Binding-site contacts:
Ligand atom O3G contacts residue ARG240 of chain 1.B at 3.1 Å (salt-bridge).
Ligand atom O1B contacts residue LYS265 of chain 1.D at 3.4 Å.
Ligand atom C3' contacts residue VAL44 of chain 1.D at 3.3 Å (hydrophobic).
Ligand atom PB contacts residue DGT1 of chain 1.U at 3.5 Å.
Ligand atom O3B contacts residue LYS265 of chain 1.D at 3.5 Å (salt-bridge).
Ligand atom C8 contacts residue ARG221 of chain 1.B at 3.7 Å.
Ligand atom O3A contacts residue LYS242 of chain 1.B at 2.7 Å (salt-bridge).
Ligand atom PG contacts residue ARG240 of chain 1.B at 3.7 Å.
Ligand atom C5 contacts residue ARG221 of chain 1.B at 3.5 Å.
Ligand atom C2' contacts residue PHE45 of chain 1.D at 3.5 Å (hydrophobic).
Ligand atom O1B contacts residue LYS242 of chain 1.B at 3.7 Å.
Ligand atom O1A contacts residue LYS242 of chain 1.B at 2.3 Å (salt-bridge).
Ligand atom O1B contacts residue VAL266 of chain 1.D at 3.4 Å.
Ligand atom O1B contacts residue HIS264 of chain 1.D at 3.2 Å.
Ligand atom O1A contacts residue HIS264 of chain 1.D at 2.8 Å (h-bond).
Ligand atom O1G contacts residue LYS411 of chain 1.B at 3.0 Å (salt-bridge).
Ligand atom C4 contacts residue ARG221 of chain 1.B at 3.2 Å.
Ligand atom O2G contacts residue ARG240 of chain 1.B at 2.7 Å (salt-bridge).
Ligand atom O2G contacts residue LYS265 of chain 1.D at 3.1 Å (salt-bridge).
Ligand atom O3A contacts residue DGT1 of chain 1.U at 3.0 Å (h-bond).
Ligand atom PB contacts residue LYS242 of chain 1.B at 3.2 Å.
Ligand atom O2A contacts residue PHE225 of chain 1.B at 3.6 Å.
Ligand atom O2A contacts residue ARG221 of chain 1.B at 2.9 Å (salt-bridge).
Ligand atom C6 contacts residue ARG260 of chain 1.D at 3.6 Å.
Ligand atom O2G contacts residue LYS411 of chain 1.B at 3.2 Å.
Ligand atom O3B contacts residue LYS242 of chain 1.B at 2.7 Å (salt-bridge).
Ligand atom O6 contacts residue ARG260 of chain 1.D at 2.8 Å.
Ligand atom N9 contacts residue PHE45 of chain 1.D at 3.4 Å.
Ligand atom O3' contacts residue VAL44 of chain 1.D at 2.7 Å (h-bond).
Ligand atom C1' contacts residue PHE45 of chain 1.D at 3.3 Å (hydrophobic).
Ligand atom O2A contacts residue LYS242 of chain 1.B at 2.0 Å (salt-bridge).
Ligand atom N9 contacts residue ARG221 of chain 1.B at 3.4 Å (salt-bridge).
Ligand atom O4' contacts residue ARG221 of chain 1.B at 3.1 Å (salt-bridge).
Ligand atom N3 contacts residue ARG221 of chain 1.B at 3.6 Å.
Ligand atom N7 contacts residue ARG221 of chain 1.B at 3.4 Å (salt-bridge).
Ligand atom PA contacts residue LYS242 of chain 1.B at 2.2 Å.
Ligand atom C2' contacts residue VAL44 of chain 1.D at 3.5 Å (hydrophobic).
Ligand atom O1G contacts residue DGT1 of chain 1.U at 2.8 Å (h-bond).
Ligand atom O2B contacts residue DGT1 of chain 1.U at 2.8 Å (h-bond).
Ligand atom O6 contacts residue ASN246 of chain 1.B at 3.4 Å (h-bond).

The protein below binds the small molecule below.
Small molecule (SMILES): Nc1nc2c(ncn2[C@H]2C[C@H](O)[C@@H](CO[P](=O)(O)O[P](=O)(O)OP(=O)(O)O)O2)c(=O)[nH]1

Sequence of chain 1.B:
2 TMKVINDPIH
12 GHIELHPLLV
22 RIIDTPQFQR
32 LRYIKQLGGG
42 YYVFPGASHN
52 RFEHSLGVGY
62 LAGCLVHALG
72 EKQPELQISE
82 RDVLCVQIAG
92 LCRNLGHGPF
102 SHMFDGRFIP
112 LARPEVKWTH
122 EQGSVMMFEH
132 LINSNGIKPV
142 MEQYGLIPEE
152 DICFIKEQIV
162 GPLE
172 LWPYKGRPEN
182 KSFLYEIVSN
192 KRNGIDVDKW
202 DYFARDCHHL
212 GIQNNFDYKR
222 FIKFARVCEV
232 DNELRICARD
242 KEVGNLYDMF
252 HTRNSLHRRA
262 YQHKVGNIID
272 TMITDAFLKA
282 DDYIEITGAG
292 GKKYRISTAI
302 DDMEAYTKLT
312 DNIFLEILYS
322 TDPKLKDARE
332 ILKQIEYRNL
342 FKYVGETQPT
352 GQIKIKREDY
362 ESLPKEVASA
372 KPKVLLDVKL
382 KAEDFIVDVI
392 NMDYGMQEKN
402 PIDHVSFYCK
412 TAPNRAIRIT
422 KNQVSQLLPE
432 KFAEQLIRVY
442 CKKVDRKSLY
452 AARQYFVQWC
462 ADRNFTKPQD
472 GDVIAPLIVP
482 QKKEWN

Sequence of chain 1.D:
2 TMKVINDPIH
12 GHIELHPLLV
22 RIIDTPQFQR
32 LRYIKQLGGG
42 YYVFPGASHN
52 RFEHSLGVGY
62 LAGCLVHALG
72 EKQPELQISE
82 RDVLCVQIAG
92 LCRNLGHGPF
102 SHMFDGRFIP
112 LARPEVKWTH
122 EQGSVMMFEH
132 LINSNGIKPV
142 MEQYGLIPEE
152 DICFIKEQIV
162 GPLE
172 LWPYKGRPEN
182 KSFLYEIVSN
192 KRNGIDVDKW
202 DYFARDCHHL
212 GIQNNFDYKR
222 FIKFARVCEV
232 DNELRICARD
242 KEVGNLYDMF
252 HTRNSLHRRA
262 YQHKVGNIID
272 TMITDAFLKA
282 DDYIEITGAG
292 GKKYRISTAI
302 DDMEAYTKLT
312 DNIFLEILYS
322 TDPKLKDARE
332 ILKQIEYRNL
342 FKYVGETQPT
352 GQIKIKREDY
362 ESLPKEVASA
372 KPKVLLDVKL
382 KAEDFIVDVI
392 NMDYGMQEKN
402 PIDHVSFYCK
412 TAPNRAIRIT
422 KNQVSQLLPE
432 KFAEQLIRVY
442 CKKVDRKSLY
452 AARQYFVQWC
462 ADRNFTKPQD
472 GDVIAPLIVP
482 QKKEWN